This protein binds this small molecule.
Small molecule (SMILES): CC(=O)N[C@@H]1[C@@H](O)[C@H](O)[C@@H](CO)O[C@H]1O

Sequence of chain 1.A:
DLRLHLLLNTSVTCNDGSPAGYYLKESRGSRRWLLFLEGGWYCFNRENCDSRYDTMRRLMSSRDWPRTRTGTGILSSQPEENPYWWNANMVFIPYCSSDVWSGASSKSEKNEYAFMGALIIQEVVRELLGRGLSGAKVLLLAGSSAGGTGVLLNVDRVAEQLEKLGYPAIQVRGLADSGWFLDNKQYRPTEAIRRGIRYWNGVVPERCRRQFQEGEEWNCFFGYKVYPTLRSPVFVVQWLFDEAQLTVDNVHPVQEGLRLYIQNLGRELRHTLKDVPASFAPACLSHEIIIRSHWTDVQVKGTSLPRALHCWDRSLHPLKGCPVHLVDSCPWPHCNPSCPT

Binding-site contacts:
Ligand atom C3 contacts residue ASN19 of chain 1.A at 3.8 Å.
Ligand atom C4 contacts residue ASN19 of chain 1.A at 4.2 Å.
Ligand atom O5 contacts residue ASN19 of chain 1.A at 2.3 Å (h-bond).
Ligand atom C1 contacts residue SER21 of chain 1.A at 4.5 Å.
Ligand atom C2 contacts residue ASN19 of chain 1.A at 2.4 Å.
Ligand atom N2 contacts residue ASN19 of chain 1.A at 2.9 Å (h-bond).
Ligand atom C1 contacts residue VAL22 of chain 1.A at 4.3 Å (hydrophobic).
Ligand atom O7 contacts residue ASN19 of chain 1.A at 3.9 Å.
Ligand atom O6 contacts residue GLN132 of chain 1.A at 4.2 Å.
Ligand atom C6 contacts residue VAL22 of chain 1.A at 4.3 Å (hydrophobic).
Ligand atom O7 contacts residue ARG136 of chain 1.A at 4.5 Å.
Ligand atom O5 contacts residue VAL22 of chain 1.A at 3.6 Å.
Ligand atom O6 contacts residue LEU129 of chain 1.A at 4.3 Å.
Ligand atom C5 contacts residue ASN19 of chain 1.A at 3.6 Å.
Ligand atom O6 contacts residue VAL22 of chain 1.A at 4.4 Å.
Ligand atom O5 contacts residue GLU133 of chain 1.A at 4.4 Å.
Ligand atom C1 contacts residue ASN19 of chain 1.A at 1.4 Å.
Ligand atom C5 contacts residue VAL22 of chain 1.A at 4.5 Å (hydrophobic).
Ligand atom C7 contacts residue ASN19 of chain 1.A at 3.6 Å.